Binding-site contacts:
Ligand atom CAF contacts residue SER223 of chain 1.H at 3.4 Å.
Ligand atom OAA contacts residue LYS190 of chain 1.H at 3.8 Å.
Ligand atom OAA contacts residue TYR183 of chain 1.H at 2.5 Å (h-bond).
Ligand atom CAH contacts residue VAL227 of chain 1.H at 4.1 Å (hydrophobic).
Ligand atom OAA contacts residue NAP1 of chain 1.EA at 2.6 Å (h-bond).
Ligand atom OAK contacts residue SER223 of chain 1.H at 3.6 Å.
Ligand atom CAG contacts residue SER223 of chain 1.H at 4.1 Å.
Ligand atom CAI contacts residue NAP1 of chain 1.EA at 3.5 Å.
Ligand atom CAF contacts residue NAP1 of chain 1.EA at 3.7 Å.
Ligand atom CAF contacts residue ALA121 of chain 1.H at 3.9 Å (hydrophobic).
Ligand atom CAJ contacts residue TYR173 of chain 1.H at 3.9 Å (hydrophobic).
Ligand atom CAI contacts residue VAL227 of chain 1.H at 4.1 Å (hydrophobic).
Ligand atom CAM contacts residue NAP1 of chain 1.EA at 3.4 Å.
Ligand atom CAD contacts residue MET186 of chain 1.H at 3.8 Å (hydrophobic).
Ligand atom CAJ contacts residue TYR183 of chain 1.H at 3.3 Å (hydrophobic).
Ligand atom CAE contacts residue MET186 of chain 1.H at 4.1 Å (hydrophobic).
Ligand atom CAD contacts residue ALA121 of chain 1.H at 3.8 Å (hydrophobic).
Ligand atom CAD contacts residue PHE122 of chain 1.H at 3.8 Å (hydrophobic).
Ligand atom CAN contacts residue SER223 of chain 1.H at 3.6 Å.
Ligand atom CAL contacts residue NAP1 of chain 1.EA at 3.4 Å.
Ligand atom CAJ contacts residue NAP1 of chain 1.EA at 3.5 Å.
Ligand atom CAE contacts residue LEU128 of chain 1.H at 3.8 Å (hydrophobic).
Ligand atom CAC contacts residue ALA123 of chain 1.H at 3.9 Å (hydrophobic).
Ligand atom CAC contacts residue LEU128 of chain 1.H at 4.0 Å (hydrophobic).
Ligand atom CAD contacts residue SER223 of chain 1.H at 4.1 Å.
Ligand atom OAK contacts residue NAP1 of chain 1.EA at 3.2 Å.
Ligand atom CAH contacts residue PHE230 of chain 1.H at 4.0 Å (hydrophobic).
Ligand atom CAH contacts residue NAP1 of chain 1.EA at 3.2 Å.
Ligand atom CL1 contacts residue NAP1 of chain 1.EA at 3.6 Å.
Ligand atom CAO contacts residue NAP1 of chain 1.EA at 3.4 Å.
Ligand atom CL1 contacts residue TYR173 of chain 1.H at 3.5 Å.
Ligand atom CL1 contacts residue PHE230 of chain 1.H at 4.0 Å.
Ligand atom CAG contacts residue VAL227 of chain 1.H at 3.5 Å (hydrophobic).
Ligand atom CAN contacts residue NAP1 of chain 1.EA at 3.7 Å.
Ligand atom CAM contacts residue TYR183 of chain 1.H at 3.4 Å (hydrophobic).
Ligand atom CAC contacts residue MET186 of chain 1.H at 3.5 Å (hydrophobic).
Ligand atom CAI contacts residue ALA224 of chain 1.H at 3.6 Å (hydrophobic).
Ligand atom CAH contacts residue ALA224 of chain 1.H at 4.0 Å (hydrophobic).
Ligand atom CAE contacts residue VAL227 of chain 1.H at 3.7 Å (hydrophobic).
Ligand atom CAL contacts residue TYR183 of chain 1.H at 4.1 Å (hydrophobic).

A protein and the small-molecule ligand that binds it are described below.
Small molecule (SMILES): Oc1cc(Cl)ccc1Oc1ccccc1

Sequence of chain 1.H:
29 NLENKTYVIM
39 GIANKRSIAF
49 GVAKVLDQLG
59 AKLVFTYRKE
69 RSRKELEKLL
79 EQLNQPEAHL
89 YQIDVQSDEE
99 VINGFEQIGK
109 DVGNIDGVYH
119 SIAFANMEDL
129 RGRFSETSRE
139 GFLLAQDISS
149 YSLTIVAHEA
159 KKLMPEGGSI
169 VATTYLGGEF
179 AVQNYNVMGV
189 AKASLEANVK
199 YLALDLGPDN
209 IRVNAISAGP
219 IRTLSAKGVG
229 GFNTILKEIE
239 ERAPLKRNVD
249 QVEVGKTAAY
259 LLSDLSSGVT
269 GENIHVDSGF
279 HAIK